Binding-site contacts:
Ligand atom C3 contacts residue GLN575 of chain 1.A at 3.6 Å.
Ligand atom C1 contacts residue ASN326 of chain 1.A at 1.4 Å.
Ligand atom C8 contacts residue GLN575 of chain 1.A at 3.5 Å.
Ligand atom C4 contacts residue ASN326 of chain 1.A at 4.2 Å.
Ligand atom N2 contacts residue GLN575 of chain 1.A at 2.7 Å (h-bond).
Ligand atom C2 contacts residue GLN575 of chain 1.A at 3.5 Å.
Ligand atom C8 contacts residue PRO574 of chain 1.A at 4.3 Å (hydrophobic).
Ligand atom C2 contacts residue ASN326 of chain 1.A at 2.5 Å.
Ligand atom C5 contacts residue ASN326 of chain 1.A at 3.7 Å.
Ligand atom O7 contacts residue ASN326 of chain 1.A at 4.2 Å.
Ligand atom C8 contacts residue LEU577 of chain 1.A at 4.3 Å (hydrophobic).
Ligand atom C1 contacts residue GLN575 of chain 1.A at 3.8 Å.
Ligand atom C7 contacts residue GLN575 of chain 1.A at 3.5 Å.
Ligand atom C7 contacts residue ASN326 of chain 1.A at 3.2 Å.
Ligand atom O5 contacts residue ASN326 of chain 1.A at 2.3 Å (h-bond).
Ligand atom O3 contacts residue GLN575 of chain 1.A at 4.1 Å.
Ligand atom C3 contacts residue ASN326 of chain 1.A at 3.8 Å.
Ligand atom C8 contacts residue ASN326 of chain 1.A at 3.5 Å.
Ligand atom N2 contacts residue ASN326 of chain 1.A at 2.5 Å (h-bond).

This protein binds this small molecule.
Small molecule (SMILES): CC(=O)N[C@@H]1[C@@H](O)[C@H](O)[C@@H](CO)O[C@H]1O

Sequence of chain 1.A:
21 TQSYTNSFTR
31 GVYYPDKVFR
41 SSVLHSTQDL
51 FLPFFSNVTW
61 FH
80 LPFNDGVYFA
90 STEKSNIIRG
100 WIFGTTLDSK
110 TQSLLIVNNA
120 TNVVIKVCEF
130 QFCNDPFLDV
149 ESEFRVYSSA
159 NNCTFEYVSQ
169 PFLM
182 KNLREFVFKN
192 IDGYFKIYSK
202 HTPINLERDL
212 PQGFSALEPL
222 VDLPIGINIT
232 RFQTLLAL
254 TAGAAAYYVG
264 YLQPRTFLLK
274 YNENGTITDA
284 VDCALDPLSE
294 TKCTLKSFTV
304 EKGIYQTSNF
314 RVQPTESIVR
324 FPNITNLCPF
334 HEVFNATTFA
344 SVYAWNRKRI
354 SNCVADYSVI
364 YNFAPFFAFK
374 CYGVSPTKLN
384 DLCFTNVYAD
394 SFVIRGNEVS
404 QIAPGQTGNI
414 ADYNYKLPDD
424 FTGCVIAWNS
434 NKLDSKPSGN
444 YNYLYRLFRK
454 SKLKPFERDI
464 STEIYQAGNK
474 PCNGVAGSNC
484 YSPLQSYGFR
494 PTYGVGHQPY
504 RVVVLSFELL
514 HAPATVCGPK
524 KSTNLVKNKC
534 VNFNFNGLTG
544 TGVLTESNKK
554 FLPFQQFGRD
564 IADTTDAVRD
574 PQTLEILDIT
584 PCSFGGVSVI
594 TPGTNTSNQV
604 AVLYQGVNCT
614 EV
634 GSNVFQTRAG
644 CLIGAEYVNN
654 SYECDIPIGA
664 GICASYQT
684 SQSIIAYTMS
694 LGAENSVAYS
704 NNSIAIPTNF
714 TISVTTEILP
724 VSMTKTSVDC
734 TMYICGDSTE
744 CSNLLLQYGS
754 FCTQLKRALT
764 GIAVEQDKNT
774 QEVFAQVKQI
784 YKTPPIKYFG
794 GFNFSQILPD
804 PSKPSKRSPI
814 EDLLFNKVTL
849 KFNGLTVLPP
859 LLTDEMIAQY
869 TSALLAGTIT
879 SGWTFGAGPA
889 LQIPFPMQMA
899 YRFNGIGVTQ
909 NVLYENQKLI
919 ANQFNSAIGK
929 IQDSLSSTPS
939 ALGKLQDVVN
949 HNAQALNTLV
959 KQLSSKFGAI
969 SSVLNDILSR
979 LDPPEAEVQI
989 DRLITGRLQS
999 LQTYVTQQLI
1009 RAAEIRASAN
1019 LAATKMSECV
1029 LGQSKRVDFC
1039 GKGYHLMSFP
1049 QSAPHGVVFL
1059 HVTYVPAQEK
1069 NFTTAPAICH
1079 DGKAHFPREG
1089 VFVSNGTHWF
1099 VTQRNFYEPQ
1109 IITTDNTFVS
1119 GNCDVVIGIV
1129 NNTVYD